The protein below binds the small molecule below.
Small molecule (SMILES): N[C@@H](Cc1c[nH]c2ccccc12)C(=O)O

Sequence of chain 1.I:
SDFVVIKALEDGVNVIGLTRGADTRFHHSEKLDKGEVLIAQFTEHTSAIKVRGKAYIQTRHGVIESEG

Sequence of chain 1.J:
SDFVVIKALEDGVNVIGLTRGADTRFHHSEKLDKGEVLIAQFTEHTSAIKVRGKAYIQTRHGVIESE

Binding-site contacts:
Ligand atom C contacts residue GLY25 of chain 1.I at 3.5 Å.
Ligand atom CZ3 contacts residue HIS32 of chain 1.J at 3.9 Å.
Ligand atom CE2 contacts residue GLN45 of chain 1.J at 3.9 Å.
Ligand atom OXT contacts residue THR47 of chain 1.J at 2.5 Å (h-bond).
Ligand atom CD1 contacts residue THR47 of chain 1.J at 3.8 Å.
Ligand atom CE3 contacts residue HIS31 of chain 1.J at 4.0 Å.
Ligand atom C contacts residue SER51 of chain 1.I at 3.6 Å.
Ligand atom N contacts residue GLY25 of chain 1.I at 2.7 Å (h-bond).
Ligand atom CB contacts residue SER51 of chain 1.I at 3.4 Å.
Ligand atom CZ3 contacts residue GLY21 of chain 1.J at 3.6 Å.
Ligand atom CA contacts residue SER51 of chain 1.I at 4.0 Å.
Ligand atom OXT contacts residue HIS49 of chain 1.J at 3.9 Å.
Ligand atom O contacts residue SER51 of chain 1.I at 2.9 Å (h-bond).
Ligand atom CA contacts residue THR28 of chain 1.I at 3.2 Å.
Ligand atom CH2 contacts residue GLY21 of chain 1.J at 3.5 Å.
Ligand atom N contacts residue THR28 of chain 1.I at 2.9 Å (h-bond).
Ligand atom CA contacts residue GLY25 of chain 1.I at 3.4 Å.
Ligand atom NE1 contacts residue ALA44 of chain 1.J at 3.8 Å.
Ligand atom N contacts residue THR23 of chain 1.I at 2.6 Å (h-bond).
Ligand atom CB contacts residue THR23 of chain 1.I at 3.6 Å.
Ligand atom CD1 contacts residue SER51 of chain 1.I at 3.5 Å.
Ligand atom CZ2 contacts residue ILE53 of chain 1.J at 3.9 Å (hydrophobic).
Ligand atom CZ2 contacts residue ALA44 of chain 1.J at 4.0 Å (hydrophobic).
Ligand atom CG contacts residue SER51 of chain 1.I at 3.9 Å.
Ligand atom C contacts residue THR50 of chain 1.J at 3.9 Å.
Ligand atom O contacts residue THR23 of chain 1.I at 4.0 Å.
Ligand atom C contacts residue THR47 of chain 1.J at 3.4 Å.
Ligand atom N contacts residue ARG24 of chain 1.I at 3.8 Å.
Ligand atom CA contacts residue THR23 of chain 1.I at 3.6 Å.
Ligand atom CH2 contacts residue ILE20 of chain 1.J at 4.0 Å (hydrophobic).
Ligand atom N contacts residue ASP27 of chain 1.I at 3.1 Å (salt-bridge).
Ligand atom CZ2 contacts residue THR50 of chain 1.J at 3.9 Å.
Ligand atom O contacts residue GLY25 of chain 1.I at 3.1 Å (h-bond).
Ligand atom O contacts residue THR47 of chain 1.J at 3.5 Å.
Ligand atom OXT contacts residue THR50 of chain 1.J at 2.8 Å (h-bond).
Ligand atom NE1 contacts residue GLN45 of chain 1.J at 2.9 Å (h-bond).
Ligand atom O contacts residue ARG24 of chain 1.I at 3.5 Å.
Ligand atom CB contacts residue THR28 of chain 1.I at 3.5 Å.
Ligand atom CE3 contacts residue HIS32 of chain 1.J at 3.8 Å.
Ligand atom CD1 contacts residue GLN45 of chain 1.J at 3.6 Å.